Sequence of chain 1.B:
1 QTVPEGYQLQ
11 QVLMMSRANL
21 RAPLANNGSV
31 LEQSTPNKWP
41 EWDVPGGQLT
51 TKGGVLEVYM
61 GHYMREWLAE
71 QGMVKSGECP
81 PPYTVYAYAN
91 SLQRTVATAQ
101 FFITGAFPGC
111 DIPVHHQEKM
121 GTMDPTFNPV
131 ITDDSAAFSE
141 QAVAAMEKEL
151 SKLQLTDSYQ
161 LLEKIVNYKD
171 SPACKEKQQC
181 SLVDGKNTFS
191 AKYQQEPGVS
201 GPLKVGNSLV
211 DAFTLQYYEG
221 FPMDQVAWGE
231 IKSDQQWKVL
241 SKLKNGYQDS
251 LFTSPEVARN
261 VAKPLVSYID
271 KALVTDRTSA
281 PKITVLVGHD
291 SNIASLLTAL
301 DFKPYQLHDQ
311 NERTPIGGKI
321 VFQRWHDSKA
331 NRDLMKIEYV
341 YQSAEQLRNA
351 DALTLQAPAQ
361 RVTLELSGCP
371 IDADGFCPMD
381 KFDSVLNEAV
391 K

The protein below binds the small molecule below.
Small molecule (SMILES): O=P(O)(O)O[C@@H]1O[C@H](CO)[C@@H](O)[C@H](O)[C@H]1O

Binding-site contacts:
Ligand atom O5 contacts residue HIS289 of chain 1.B at 3.2 Å.
Ligand atom C5 contacts residue HIS289 of chain 1.B at 3.5 Å.
Ligand atom OP3 contacts residue ARG21 of chain 1.B at 3.0 Å (salt-bridge).
Ligand atom O1 contacts residue ARG94 of chain 1.B at 4.1 Å.
Ligand atom O1 contacts residue ARG17 of chain 1.B at 4.2 Å.
Ligand atom C4 contacts residue GLU196 of chain 1.B at 3.8 Å.
Ligand atom OP3 contacts residue ALA18 of chain 1.B at 4.2 Å.
Ligand atom C1 contacts residue ASP290 of chain 1.B at 3.3 Å.
Ligand atom P contacts residue HIS289 of chain 1.B at 3.6 Å.
Ligand atom C2 contacts residue ASP290 of chain 1.B at 3.7 Å.
Ligand atom O5 contacts residue SER291 of chain 1.B at 4.0 Å.
Ligand atom O6 contacts residue SER291 of chain 1.B at 3.5 Å (h-bond).
Ligand atom C1 contacts residue HIS289 of chain 1.B at 4.0 Å.
Ligand atom O1 contacts residue ASP290 of chain 1.B at 3.3 Å (salt-bridge).
Ligand atom P contacts residue ARG17 of chain 1.B at 4.0 Å.
Ligand atom O4 contacts residue PHE252 of chain 1.B at 4.1 Å.
Ligand atom O2 contacts residue ASP290 of chain 1.B at 3.0 Å (salt-bridge).
Ligand atom OP3 contacts residue ARG17 of chain 1.B at 3.8 Å.
Ligand atom OP2 contacts residue HIS289 of chain 1.B at 2.9 Å.
Ligand atom OP3 contacts residue ARG94 of chain 1.B at 3.4 Å (salt-bridge).
Ligand atom O2 contacts residue ARG21 of chain 1.B at 3.9 Å.
Ligand atom O4 contacts residue SER291 of chain 1.B at 3.7 Å.
Ligand atom O5 contacts residue ARG94 of chain 1.B at 3.9 Å.
Ligand atom OP2 contacts residue ASP290 of chain 1.B at 2.5 Å (salt-bridge).
Ligand atom C6 contacts residue HIS289 of chain 1.B at 3.5 Å.
Ligand atom C4 contacts residue SER291 of chain 1.B at 3.9 Å.
Ligand atom O1 contacts residue ARG21 of chain 1.B at 3.9 Å.
Ligand atom P contacts residue ARG94 of chain 1.B at 3.7 Å.
Ligand atom OP2 contacts residue ARG17 of chain 1.B at 3.1 Å (salt-bridge).
Ligand atom C5 contacts residue SER291 of chain 1.B at 3.0 Å.
Ligand atom OP4 contacts residue ARG94 of chain 1.B at 2.8 Å (salt-bridge).
Ligand atom OP4 contacts residue HIS289 of chain 1.B at 2.1 Å (h-bond).
Ligand atom O6 contacts residue HIS289 of chain 1.B at 2.2 Å.
Ligand atom C6 contacts residue SER291 of chain 1.B at 3.5 Å.
Ligand atom P contacts residue ASP290 of chain 1.B at 4.0 Å.
Ligand atom O6 contacts residue PRO129 of chain 1.B at 4.2 Å.
Ligand atom C6 contacts residue PRO129 of chain 1.B at 4.2 Å (hydrophobic).
Ligand atom C6 contacts residue GLU196 of chain 1.B at 3.6 Å.
Ligand atom O4 contacts residue GLU196 of chain 1.B at 2.4 Å (salt-bridge).
Ligand atom P contacts residue ARG21 of chain 1.B at 4.0 Å.